A protein and the small-molecule ligand that binds it are described below.
Small molecule (SMILES): OC[C@@H](O)C(O)[C@@H](O)CO

Sequence of chain 1.A:
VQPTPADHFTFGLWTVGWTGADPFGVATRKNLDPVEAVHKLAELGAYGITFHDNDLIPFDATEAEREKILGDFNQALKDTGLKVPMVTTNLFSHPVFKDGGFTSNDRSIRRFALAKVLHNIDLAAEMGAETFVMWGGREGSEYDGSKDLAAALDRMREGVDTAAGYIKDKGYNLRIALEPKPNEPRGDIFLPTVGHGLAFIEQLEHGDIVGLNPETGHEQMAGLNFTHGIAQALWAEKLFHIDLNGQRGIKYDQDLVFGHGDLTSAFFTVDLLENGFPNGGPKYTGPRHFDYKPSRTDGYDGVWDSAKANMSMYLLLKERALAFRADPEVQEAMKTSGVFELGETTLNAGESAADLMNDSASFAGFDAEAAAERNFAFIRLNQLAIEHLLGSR

Sequence of chain 2.B:
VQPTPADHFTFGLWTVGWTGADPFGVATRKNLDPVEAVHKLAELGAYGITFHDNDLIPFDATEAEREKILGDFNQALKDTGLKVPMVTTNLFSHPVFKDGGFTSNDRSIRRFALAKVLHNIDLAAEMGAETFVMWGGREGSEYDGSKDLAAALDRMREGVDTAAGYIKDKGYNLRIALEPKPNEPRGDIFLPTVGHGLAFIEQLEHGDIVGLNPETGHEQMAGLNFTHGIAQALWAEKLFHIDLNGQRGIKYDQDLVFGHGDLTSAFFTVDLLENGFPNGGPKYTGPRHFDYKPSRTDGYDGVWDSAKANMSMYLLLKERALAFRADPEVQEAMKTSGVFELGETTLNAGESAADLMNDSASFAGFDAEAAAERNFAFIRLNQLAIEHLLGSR

Binding-site contacts:
Ligand atom C4 contacts residue ASP292 of chain 2.B at 3.9 Å.
Ligand atom C2 contacts residue TRP136 of chain 2.B at 3.7 Å (hydrophobic).
Ligand atom C2 contacts residue ASP292 of chain 2.B at 4.0 Å.
Ligand atom C4 contacts residue TRP136 of chain 2.B at 3.7 Å (hydrophobic).
Ligand atom O5 contacts residue HIS53 of chain 2.B at 2.7 Å (h-bond).
Ligand atom C1 contacts residue TRP136 of chain 2.B at 3.6 Å (hydrophobic).
Ligand atom C5 contacts residue TRP15 of chain 2.B at 4.2 Å (hydrophobic).
Ligand atom O2 contacts residue HIS219 of chain 2.B at 3.3 Å (h-bond).
Ligand atom O4 contacts residue GLU180 of chain 2.B at 2.5 Å (salt-bridge).
Ligand atom C3 contacts residue MN1 of chain 2.F at 3.6 Å.
Ligand atom O3 contacts residue MN1 of chain 2.F at 3.8 Å.
Ligand atom O2 contacts residue MN1 of chain 2.F at 2.3 Å.
Ligand atom C5 contacts residue HIS53 of chain 2.B at 3.2 Å.
Ligand atom O5 contacts residue TRP136 of chain 2.B at 3.7 Å.
Ligand atom O4 contacts residue ASP292 of chain 2.B at 2.9 Å (salt-bridge).
Ligand atom O5 contacts residue PHE93 of chain 2.B at 4.0 Å.
Ligand atom C3 contacts residue TRP136 of chain 2.B at 3.8 Å (hydrophobic).
Ligand atom C2 contacts residue MN1 of chain 2.F at 3.2 Å.
Ligand atom O3 contacts residue ASP292 of chain 2.B at 3.1 Å (salt-bridge).
Ligand atom O1 contacts residue HIS219 of chain 2.B at 3.4 Å (h-bond).
Ligand atom O1 contacts residue ASP254 of chain 2.B at 3.8 Å.
Ligand atom O5 contacts residue THR89 of chain 2.B at 4.2 Å.
Ligand atom C1 contacts residue HIS219 of chain 2.B at 4.2 Å.
Ligand atom O1 contacts residue TRP136 of chain 2.B at 3.6 Å.
Ligand atom C2 contacts residue HIS219 of chain 2.B at 3.9 Å.
Ligand atom C4 contacts residue MN1 of chain 2.F at 3.5 Å.
Ligand atom C5 contacts residue GLU180 of chain 2.B at 4.1 Å.
Ligand atom C2 contacts residue GLU180 of chain 2.B at 3.6 Å.
Ligand atom C4 contacts residue GLU180 of chain 2.B at 3.2 Å.
Ligand atom O1 contacts residue LYS182 of chain 2.B at 3.1 Å (salt-bridge).
Ligand atom O1 contacts residue PHE25 of chain 1.A at 3.5 Å.
Ligand atom O4 contacts residue ASP244 of chain 2.B at 3.2 Å (salt-bridge).
Ligand atom O2 contacts residue GLU180 of chain 2.B at 3.1 Å (salt-bridge).
Ligand atom C5 contacts residue THR89 of chain 2.B at 4.2 Å.
Ligand atom O2 contacts residue GLU216 of chain 2.B at 3.0 Å (salt-bridge).
Ligand atom O3 contacts residue TRP15 of chain 2.B at 3.4 Å (h-bond).
Ligand atom O2 contacts residue ASP292 of chain 2.B at 3.2 Å (salt-bridge).
Ligand atom O4 contacts residue MN1 of chain 2.F at 2.3 Å.
Ligand atom C1 contacts residue PHE25 of chain 1.A at 3.7 Å (hydrophobic).
Ligand atom C3 contacts residue ASP292 of chain 2.B at 3.8 Å.